Binding-site contacts:
Ligand atom O contacts residue HIS21 of chain 1.A at 3.8 Å.
Ligand atom OG contacts residue LYS32 of chain 1.A at 3.7 Å.
Ligand atom C contacts residue HIS21 of chain 1.A at 3.6 Å.
Ligand atom CD1 contacts residue ARG40 of chain 1.A at 3.5 Å.
Ligand atom NH2 contacts residue GLU19 of chain 1.A at 3.0 Å (salt-bridge).
Ligand atom CA contacts residue LYS23 of chain 1.A at 3.8 Å.
Ligand atom O contacts residue LYS32 of chain 1.A at 2.7 Å (salt-bridge).
Ligand atom CD1 contacts residue LYS9 of chain 1.A at 3.5 Å.
Ligand atom O contacts residue ILE20 of chain 1.A at 3.8 Å.
Ligand atom CD1 contacts residue LEU33 of chain 1.A at 3.5 Å (hydrophobic).
Ligand atom NH1 contacts residue ILE20 of chain 1.A at 3.7 Å.
Ligand atom NH2 contacts residue ILE20 of chain 1.A at 3.6 Å.
Ligand atom CB contacts residue LYS23 of chain 1.A at 3.8 Å.
Ligand atom N contacts residue LYS23 of chain 1.A at 2.9 Å (salt-bridge).
Ligand atom C contacts residue LYS23 of chain 1.A at 3.8 Å.
Ligand atom CZ contacts residue GLU19 of chain 1.A at 3.6 Å.
Ligand atom O contacts residue LYS23 of chain 1.A at 2.8 Å (salt-bridge).
Ligand atom CA contacts residue LYS23 of chain 1.A at 3.7 Å.
Ligand atom O contacts residue LYS23 of chain 1.A at 3.7 Å.
Ligand atom O contacts residue HIS21 of chain 1.A at 2.8 Å (h-bond).
Ligand atom NE contacts residue GLU19 of chain 1.A at 3.5 Å (salt-bridge).
Ligand atom NH2 contacts residue SER18 of chain 1.A at 3.9 Å.
Ligand atom CD1 contacts residue PHE22 of chain 1.A at 3.8 Å (hydrophobic).
Ligand atom CD1 contacts residue LYS32 of chain 1.A at 3.9 Å.
Ligand atom CB contacts residue PHE22 of chain 1.A at 3.8 Å (hydrophobic).
Ligand atom O contacts residue PHE22 of chain 1.A at 3.2 Å.
Ligand atom N contacts residue HIS21 of chain 1.A at 2.8 Å (h-bond).
Ligand atom CD1 contacts residue VAL24 of chain 1.A at 3.6 Å (hydrophobic).
Ligand atom C contacts residue LYS32 of chain 1.A at 3.4 Å.
Ligand atom O contacts residue TYR7 of chain 1.A at 3.2 Å (h-bond).
Ligand atom CA contacts residue HIS21 of chain 1.A at 3.4 Å.
Ligand atom CG contacts residue LYS25 of chain 1.A at 3.8 Å.
Ligand atom CB contacts residue LYS25 of chain 1.A at 3.2 Å.
Ligand atom CG contacts residue THR28 of chain 1.A at 3.6 Å.
Ligand atom CZ contacts residue ILE20 of chain 1.A at 3.5 Å (hydrophobic).
Ligand atom O2P contacts residue LYS32 of chain 1.A at 3.5 Å (salt-bridge).
Ligand atom OD2 contacts residue LYS25 of chain 1.A at 3.4 Å.
Ligand atom OD2 contacts residue THR28 of chain 1.A at 2.5 Å (h-bond).
Ligand atom CD1 contacts residue ILE20 of chain 1.A at 3.8 Å (hydrophobic).
Ligand atom OD1 contacts residue LYS32 of chain 1.A at 3.5 Å (salt-bridge).

This protein binds this small molecule.
Small molecule (SMILES): CC[C@H](C)[C@H](NC(=O)[C@H](CCCNC(N)=[NH2+])NC(=O)[C@H](CCC(=O)O)NC(=O)[C@H](CCC(=O)O)NC(=O)[C@H](C)NC(=O)[C@@H](N)CCC(=O)O)C(=O)N[C@H](C(=O)N[C@H](C(=O)N[C@@H](CC(C)C)C(=O)N[C@@H](COP(=O)(O)O)C(=O)N[C@H](C=O)CC(=O)O)C(C)C)[C@@H](C)CC

Sequence of chain 1.A:
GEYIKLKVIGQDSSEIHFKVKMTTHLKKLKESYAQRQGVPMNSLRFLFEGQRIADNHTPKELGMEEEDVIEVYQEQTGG